A protein and the small-molecule ligand that binds it are described below.
Small molecule (SMILES): CC(=O)N[C@@H]1[C@@H](O)[C@H](O)[C@@H](CO)O[C@H]1O

Binding-site contacts:
Ligand atom O5 contacts residue ASN87 of chain 45.C at 2.4 Å (h-bond).
Ligand atom O6 contacts residue SER79 of chain 45.C at 2.5 Å (h-bond).
Ligand atom C5 contacts residue ASN87 of chain 45.C at 3.7 Å.
Ligand atom O7 contacts residue ASN87 of chain 45.C at 4.4 Å.
Ligand atom C1 contacts residue ASN87 of chain 45.C at 1.4 Å.
Ligand atom C2 contacts residue ASN87 of chain 45.C at 2.5 Å.
Ligand atom C3 contacts residue ASN87 of chain 45.C at 3.8 Å.
Ligand atom N2 contacts residue ASN87 of chain 45.C at 2.9 Å (h-bond).
Ligand atom O6 contacts residue LEU91 of chain 45.C at 3.9 Å.
Ligand atom O5 contacts residue SER79 of chain 45.C at 3.8 Å.
Ligand atom C7 contacts residue ASN87 of chain 45.C at 3.9 Å.
Ligand atom C8 contacts residue ILE155 of chain 45.C at 3.7 Å (hydrophobic).
Ligand atom C4 contacts residue ASN87 of chain 45.C at 4.2 Å.
Ligand atom C5 contacts residue SER79 of chain 45.C at 4.3 Å.
Ligand atom C6 contacts residue SER79 of chain 45.C at 3.6 Å.

Sequence of chain 45.C:
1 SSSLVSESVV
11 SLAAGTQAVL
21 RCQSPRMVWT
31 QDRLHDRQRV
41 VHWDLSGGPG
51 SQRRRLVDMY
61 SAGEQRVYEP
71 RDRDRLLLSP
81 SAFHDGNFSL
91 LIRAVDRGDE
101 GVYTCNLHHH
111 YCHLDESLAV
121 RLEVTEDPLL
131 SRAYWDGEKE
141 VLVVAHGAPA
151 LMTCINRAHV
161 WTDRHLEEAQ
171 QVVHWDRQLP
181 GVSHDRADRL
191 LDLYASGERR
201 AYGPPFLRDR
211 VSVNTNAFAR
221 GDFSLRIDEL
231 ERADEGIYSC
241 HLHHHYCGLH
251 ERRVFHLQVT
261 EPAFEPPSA